A protein and the small-molecule ligand that binds it are described below.
Small molecule (SMILES): CC(=O)N[C@H]1[C@H](O[C@H]2[C@H](O)[C@@H](NC(C)=O)CO[C@@H]2CO)O[C@H](CO)[C@@H](O)[C@@H]1O

Binding-site contacts:
Ligand atom C1 contacts residue THR201 of chain 1.B at 3.2 Å.
Ligand atom O5 contacts residue ASN199 of chain 1.B at 2.4 Å (h-bond).
Ligand atom C4 contacts residue ASN199 of chain 1.B at 4.3 Å.
Ligand atom C2 contacts residue THR201 of chain 1.B at 4.4 Å.
Ligand atom C6 contacts residue THR201 of chain 1.B at 4.0 Å.
Ligand atom C5 contacts residue THR201 of chain 1.B at 3.5 Å.
Ligand atom C1 contacts residue ASN199 of chain 1.B at 1.5 Å.
Ligand atom O7 contacts residue LYS237 of chain 1.B at 4.0 Å.
Ligand atom C2 contacts residue ASN199 of chain 1.B at 2.5 Å.
Ligand atom N2 contacts residue ILE164 of chain 1.B at 4.0 Å.
Ligand atom C8 contacts residue GLN197 of chain 1.B at 4.2 Å.
Ligand atom C7 contacts residue ASN199 of chain 1.B at 3.2 Å.
Ligand atom C7 contacts residue ILE164 of chain 1.B at 3.9 Å (hydrophobic).
Ligand atom C3 contacts residue ASN199 of chain 1.B at 3.9 Å.
Ligand atom N2 contacts residue ASN199 of chain 1.B at 3.0 Å (h-bond).
Ligand atom C5 contacts residue ASN199 of chain 1.B at 3.7 Å.
Ligand atom O7 contacts residue ILE164 of chain 1.B at 4.5 Å.
Ligand atom O5 contacts residue THR201 of chain 1.B at 3.4 Å (h-bond).
Ligand atom C8 contacts residue ILE164 of chain 1.B at 3.9 Å (hydrophobic).
Ligand atom O6 contacts residue THR201 of chain 1.B at 4.0 Å.
Ligand atom C1 contacts residue ILE164 of chain 1.B at 4.1 Å (hydrophobic).
Ligand atom C8 contacts residue GLU202 of chain 1.B at 4.2 Å.
Ligand atom O7 contacts residue ASN199 of chain 1.B at 3.1 Å (h-bond).
Ligand atom O7 contacts residue GLN197 of chain 1.B at 3.9 Å.
Ligand atom C7 contacts residue GLN197 of chain 1.B at 4.5 Å.
Ligand atom C8 contacts residue ASN199 of chain 1.B at 4.4 Å.

Sequence of chain 1.B:
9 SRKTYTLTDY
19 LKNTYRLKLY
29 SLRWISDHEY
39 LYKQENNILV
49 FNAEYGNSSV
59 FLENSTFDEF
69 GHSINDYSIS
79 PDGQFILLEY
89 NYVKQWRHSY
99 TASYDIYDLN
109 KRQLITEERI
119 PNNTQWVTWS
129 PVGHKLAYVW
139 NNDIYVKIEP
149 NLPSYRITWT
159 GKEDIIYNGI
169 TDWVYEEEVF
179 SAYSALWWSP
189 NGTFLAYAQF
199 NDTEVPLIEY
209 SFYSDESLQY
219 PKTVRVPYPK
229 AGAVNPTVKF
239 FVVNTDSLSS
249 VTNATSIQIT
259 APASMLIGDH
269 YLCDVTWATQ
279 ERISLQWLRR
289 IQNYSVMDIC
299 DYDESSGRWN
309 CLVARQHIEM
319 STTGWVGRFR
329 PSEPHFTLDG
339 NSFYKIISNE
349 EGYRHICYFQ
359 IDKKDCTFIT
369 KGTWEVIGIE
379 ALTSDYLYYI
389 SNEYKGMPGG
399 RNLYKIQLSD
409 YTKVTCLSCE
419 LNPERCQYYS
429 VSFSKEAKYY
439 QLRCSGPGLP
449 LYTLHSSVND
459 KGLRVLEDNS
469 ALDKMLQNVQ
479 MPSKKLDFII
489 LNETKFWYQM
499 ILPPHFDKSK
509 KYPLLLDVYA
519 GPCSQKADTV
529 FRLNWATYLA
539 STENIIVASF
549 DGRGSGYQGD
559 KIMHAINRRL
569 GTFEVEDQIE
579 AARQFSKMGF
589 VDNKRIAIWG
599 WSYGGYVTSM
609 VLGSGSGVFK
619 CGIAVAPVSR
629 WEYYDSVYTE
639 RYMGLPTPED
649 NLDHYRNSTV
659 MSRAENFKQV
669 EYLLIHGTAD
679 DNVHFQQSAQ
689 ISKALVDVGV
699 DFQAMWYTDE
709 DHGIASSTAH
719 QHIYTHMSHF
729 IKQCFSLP